Binding-site contacts:
Ligand atom C2 contacts residue ASP185 of chain 1.B at 3.4 Å.
Ligand atom O5 contacts residue THR209 of chain 1.B at 2.6 Å (h-bond).
Ligand atom C1 contacts residue ASP185 of chain 1.B at 3.5 Å.
Ligand atom O2 contacts residue GLY86 of chain 1.B at 3.2 Å.
Ligand atom C8 contacts residue TYR111 of chain 1.B at 3.4 Å (hydrophobic).
Ligand atom O6 contacts residue SER339 of chain 1.B at 2.6 Å (h-bond).
Ligand atom C10 contacts residue TYR111 of chain 1.B at 3.5 Å (hydrophobic).
Ligand atom O2 contacts residue ALA207 of chain 1.B at 3.3 Å.
Ligand atom C10 contacts residue TYR56 of chain 2.B at 3.6 Å (hydrophobic).
Ligand atom O3 contacts residue GLY86 of chain 1.B at 3.1 Å (h-bond).
Ligand atom C5 contacts residue TYR111 of chain 1.B at 3.5 Å (hydrophobic).
Ligand atom C7 contacts residue ALA87 of chain 1.B at 3.5 Å (hydrophobic).
Ligand atom O4 contacts residue TYR56 of chain 2.B at 2.5 Å (h-bond).
Ligand atom N2 contacts residue LYS210 of chain 1.B at 3.5 Å.
Ligand atom O4 contacts residue LYS210 of chain 1.B at 3.4 Å (salt-bridge).
Ligand atom O8 contacts residue ARG372 of chain 1.B at 2.6 Å (salt-bridge).
Ligand atom O5 contacts residue CYS85 of chain 1.B at 3.6 Å.
Ligand atom O3 contacts residue ALA87 of chain 1.B at 2.9 Å (h-bond).
Ligand atom C4 contacts residue TYR111 of chain 1.B at 3.6 Å (hydrophobic).
Ligand atom O1 contacts residue TRP340 of chain 1.B at 3.5 Å.
Ligand atom O6 contacts residue TYR338 of chain 1.B at 3.5 Å.
Ligand atom O2 contacts residue ALA87 of chain 1.B at 3.5 Å (h-bond).
Ligand atom C6 contacts residue GLU154 of chain 1.B at 3.3 Å.
Ligand atom C6 contacts residue ASP185 of chain 1.B at 3.5 Å.
Ligand atom O7 contacts residue TYR111 of chain 1.B at 3.3 Å.
Ligand atom C4 contacts residue LYS210 of chain 1.B at 3.6 Å.
Ligand atom N1 contacts residue ASP185 of chain 1.B at 2.6 Å (salt-bridge).
Ligand atom C7 contacts residue TYR111 of chain 1.B at 3.5 Å (hydrophobic).
Ligand atom N2 contacts residue TYR111 of chain 1.B at 3.5 Å.
Ligand atom O5 contacts residue GLY86 of chain 1.B at 2.8 Å (h-bond).
Ligand atom O4 contacts residue ARG58 of chain 2.B at 2.8 Å (salt-bridge).
Ligand atom P1 contacts residue ARG58 of chain 2.B at 3.5 Å.
Ligand atom O6 contacts residue ARG372 of chain 1.B at 2.8 Å (salt-bridge).
Ligand atom O3 contacts residue CYS85 of chain 1.B at 3.2 Å (h-bond).
Ligand atom O8 contacts residue TRP340 of chain 1.B at 3.0 Å (h-bond).
Ligand atom O3 contacts residue ARG58 of chain 2.B at 2.8 Å (salt-bridge).
Ligand atom P1 contacts residue GLY86 of chain 1.B at 3.4 Å.
Ligand atom C7 contacts residue ARG58 of chain 2.B at 3.5 Å.
Ligand atom C8 contacts residue LYS210 of chain 1.B at 3.4 Å.
Ligand atom C9 contacts residue LYS210 of chain 1.B at 3.6 Å.

The protein below binds the small molecule below.
Small molecule (SMILES): Cc1ncc(COP(=O)(O)O)c(CN[C@@H](C)P(=O)(O)O)c1O

Sequence of chain 1.B:
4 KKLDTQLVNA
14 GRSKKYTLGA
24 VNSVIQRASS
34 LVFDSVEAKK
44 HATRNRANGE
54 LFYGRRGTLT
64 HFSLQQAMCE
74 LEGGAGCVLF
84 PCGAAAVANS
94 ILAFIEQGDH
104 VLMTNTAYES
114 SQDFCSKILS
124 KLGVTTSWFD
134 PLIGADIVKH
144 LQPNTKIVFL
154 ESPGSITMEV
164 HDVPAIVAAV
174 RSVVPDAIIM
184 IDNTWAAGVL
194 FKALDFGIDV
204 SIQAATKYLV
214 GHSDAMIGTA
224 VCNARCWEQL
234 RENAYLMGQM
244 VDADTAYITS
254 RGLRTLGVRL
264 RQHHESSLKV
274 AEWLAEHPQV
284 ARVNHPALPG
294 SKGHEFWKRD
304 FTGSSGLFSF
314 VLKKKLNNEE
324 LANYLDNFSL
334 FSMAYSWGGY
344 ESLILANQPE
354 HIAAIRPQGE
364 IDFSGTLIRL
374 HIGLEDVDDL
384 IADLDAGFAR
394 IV

Sequence of chain 2.B:
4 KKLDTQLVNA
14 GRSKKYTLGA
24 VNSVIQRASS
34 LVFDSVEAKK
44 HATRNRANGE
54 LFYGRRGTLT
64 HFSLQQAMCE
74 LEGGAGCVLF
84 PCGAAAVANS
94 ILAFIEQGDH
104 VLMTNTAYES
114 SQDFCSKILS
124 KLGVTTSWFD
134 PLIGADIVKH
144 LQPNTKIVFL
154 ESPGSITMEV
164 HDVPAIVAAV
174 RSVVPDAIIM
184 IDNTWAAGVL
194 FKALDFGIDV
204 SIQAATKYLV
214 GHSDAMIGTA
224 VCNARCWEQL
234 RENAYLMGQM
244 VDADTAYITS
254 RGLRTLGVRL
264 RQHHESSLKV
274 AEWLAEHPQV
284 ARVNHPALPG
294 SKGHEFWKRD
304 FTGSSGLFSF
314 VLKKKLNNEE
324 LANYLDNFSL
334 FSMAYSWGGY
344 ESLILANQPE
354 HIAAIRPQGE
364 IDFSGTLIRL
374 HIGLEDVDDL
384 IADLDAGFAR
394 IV